A protein and the small-molecule ligand that binds it are described below.
Small molecule (SMILES): CC[C@H](C)[C@H](NC(=O)[C@@H]1CCCN1C(=O)[C@@H](NC(=O)[C@H](C)N)C(C)C)C(=O)N[C@@H](C)C=O

Sequence of chain 1.A:
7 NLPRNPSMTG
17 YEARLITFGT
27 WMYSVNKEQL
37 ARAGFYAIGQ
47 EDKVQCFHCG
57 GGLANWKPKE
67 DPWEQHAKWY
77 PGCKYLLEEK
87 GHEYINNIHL

Binding-site contacts:
Ligand atom N contacts residue GLU66 of chain 1.A at 2.4 Å (salt-bridge).
Ligand atom CB contacts residue GLU66 of chain 1.A at 3.6 Å.
Ligand atom CD1 contacts residue LYS49 of chain 1.A at 4.0 Å.
Ligand atom CA contacts residue GLU66 of chain 1.A at 3.4 Å.
Ligand atom O contacts residue GLN71 of chain 1.A at 3.3 Å (h-bond).
Ligand atom C contacts residue TRP75 of chain 1.A at 4.0 Å (hydrophobic).
Ligand atom CA contacts residue ASN61 of chain 1.A at 3.4 Å.
Ligand atom CB contacts residue TYR76 of chain 1.A at 4.0 Å (hydrophobic).
Ligand atom O contacts residue LEU59 of chain 1.A at 3.3 Å.
Ligand atom CG1 contacts residue GLY58 of chain 1.A at 3.4 Å.
Ligand atom C contacts residue GLY58 of chain 1.A at 3.6 Å.
Ligand atom C contacts residue ALA60 of chain 1.A at 3.6 Å (hydrophobic).
Ligand atom C contacts residue GLN71 of chain 1.A at 3.6 Å.
Ligand atom O contacts residue ALA60 of chain 1.A at 2.7 Å (h-bond).
Ligand atom CB contacts residue LEU59 of chain 1.A at 4.0 Å (hydrophobic).
Ligand atom C contacts residue ALA60 of chain 1.A at 3.8 Å (hydrophobic).
Ligand atom CD contacts residue TRP75 of chain 1.A at 3.4 Å (hydrophobic).
Ligand atom CG1 contacts residue ALA60 of chain 1.A at 4.0 Å (hydrophobic).
Ligand atom C contacts residue LEU59 of chain 1.A at 3.8 Å (hydrophobic).
Ligand atom CD1 contacts residue GLY58 of chain 1.A at 3.3 Å.
Ligand atom CD1 contacts residue LEU59 of chain 1.A at 3.4 Å (hydrophobic).
Ligand atom O contacts residue TRP75 of chain 1.A at 3.3 Å.
Ligand atom CG contacts residue TRP75 of chain 1.A at 3.1 Å (hydrophobic).
Ligand atom N contacts residue ALA60 of chain 1.A at 2.8 Å (h-bond).
Ligand atom CA contacts residue ALA60 of chain 1.A at 3.8 Å (hydrophobic).
Ligand atom CA contacts residue ALA60 of chain 1.A at 3.4 Å (hydrophobic).
Ligand atom N contacts residue LEU59 of chain 1.A at 3.7 Å.
Ligand atom CA contacts residue LEU59 of chain 1.A at 3.6 Å (hydrophobic).
Ligand atom CA contacts residue GLN71 of chain 1.A at 3.3 Å.
Ligand atom N contacts residue ASN61 of chain 1.A at 3.9 Å.
Ligand atom N contacts residue GLY58 of chain 1.A at 3.1 Å (h-bond).
Ligand atom CB contacts residue GLN71 of chain 1.A at 3.1 Å.
Ligand atom CA contacts residue GLY58 of chain 1.A at 3.3 Å.
Ligand atom CB contacts residue ALA60 of chain 1.A at 3.7 Å (hydrophobic).
Ligand atom CB contacts residue TRP62 of chain 1.A at 3.7 Å (hydrophobic).
Ligand atom CB contacts residue GLY58 of chain 1.A at 3.9 Å.
Ligand atom O contacts residue GLY58 of chain 1.A at 4.0 Å.
Ligand atom CD1 contacts residue VAL50 of chain 1.A at 3.6 Å (hydrophobic).
Ligand atom N contacts residue GLN71 of chain 1.A at 2.8 Å (h-bond).
Ligand atom CG1 contacts residue LEU59 of chain 1.A at 3.7 Å (hydrophobic).